A protein and the small-molecule ligand that binds it are described below.
Small molecule (SMILES): Oc1cccc2ccccc12

Sequence of chain 1.A:
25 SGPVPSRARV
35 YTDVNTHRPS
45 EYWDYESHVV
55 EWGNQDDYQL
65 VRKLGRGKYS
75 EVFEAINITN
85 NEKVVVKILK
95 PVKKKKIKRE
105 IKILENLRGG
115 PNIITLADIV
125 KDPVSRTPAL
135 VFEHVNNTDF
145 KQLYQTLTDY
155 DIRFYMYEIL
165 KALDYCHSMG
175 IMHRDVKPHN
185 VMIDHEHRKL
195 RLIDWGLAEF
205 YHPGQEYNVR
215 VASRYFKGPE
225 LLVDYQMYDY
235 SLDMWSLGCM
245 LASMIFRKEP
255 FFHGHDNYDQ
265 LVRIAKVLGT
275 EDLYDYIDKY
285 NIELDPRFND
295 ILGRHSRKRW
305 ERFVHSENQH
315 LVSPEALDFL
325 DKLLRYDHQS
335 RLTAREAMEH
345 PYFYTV

Binding-site contacts:
Ligand atom C1 contacts residue TYR159 of chain 1.A at 3.8 Å (hydrophobic).
Ligand atom C8 contacts residue ILE187 of chain 1.A at 3.4 Å (hydrophobic).
Ligand atom O1 contacts residue TYR159 of chain 1.A at 3.5 Å.
Ligand atom C5 contacts residue VAL185 of chain 1.A at 3.8 Å (hydrophobic).
Ligand atom C8A contacts residue ILE187 of chain 1.A at 3.7 Å (hydrophobic).
Ligand atom O1 contacts residue LEU151 of chain 1.A at 3.1 Å.
Ligand atom C3 contacts residue MET160 of chain 1.A at 4.0 Å (hydrophobic).
Ligand atom C2 contacts residue ILE156 of chain 1.A at 4.1 Å (hydrophobic).
Ligand atom C8A contacts residue MET248 of chain 1.A at 4.4 Å (hydrophobic).
Ligand atom C5 contacts residue PRO182 of chain 1.A at 4.3 Å (hydrophobic).
Ligand atom C2 contacts residue MET248 of chain 1.A at 4.3 Å (hydrophobic).
Ligand atom C4A contacts residue MET244 of chain 1.A at 4.0 Å (hydrophobic).
Ligand atom C2 contacts residue TYR159 of chain 1.A at 3.7 Å (hydrophobic).
Ligand atom C4 contacts residue ILE163 of chain 1.A at 3.5 Å (hydrophobic).
Ligand atom C7 contacts residue ILE187 of chain 1.A at 3.6 Å (hydrophobic).
Ligand atom C8 contacts residue LEU147 of chain 1.A at 3.7 Å (hydrophobic).
Ligand atom C7 contacts residue PHE144 of chain 1.A at 3.4 Å (hydrophobic).
Ligand atom C4A contacts residue ILE163 of chain 1.A at 4.4 Å (hydrophobic).
Ligand atom C5 contacts residue PHE144 of chain 1.A at 4.4 Å (hydrophobic).
Ligand atom C2 contacts residue MET160 of chain 1.A at 4.4 Å (hydrophobic).
Ligand atom C6 contacts residue VAL185 of chain 1.A at 4.1 Å (hydrophobic).
Ligand atom C4 contacts residue MET244 of chain 1.A at 3.7 Å (hydrophobic).
Ligand atom C8 contacts residue PHE144 of chain 1.A at 4.3 Å (hydrophobic).
Ligand atom C5 contacts residue ILE187 of chain 1.A at 4.3 Å (hydrophobic).
Ligand atom O1 contacts residue ILE187 of chain 1.A at 4.3 Å.
Ligand atom C1 contacts residue LEU151 of chain 1.A at 4.1 Å (hydrophobic).
Ligand atom C5 contacts residue MET244 of chain 1.A at 3.5 Å (hydrophobic).
Ligand atom C3 contacts residue ILE163 of chain 1.A at 4.0 Å (hydrophobic).
Ligand atom C1 contacts residue MET248 of chain 1.A at 4.1 Å (hydrophobic).
Ligand atom C7 contacts residue LEU147 of chain 1.A at 3.7 Å (hydrophobic).
Ligand atom C6 contacts residue PRO182 of chain 1.A at 4.1 Å (hydrophobic).
Ligand atom O1 contacts residue ASP155 of chain 1.A at 4.4 Å.
Ligand atom C3 contacts residue TYR159 of chain 1.A at 4.4 Å (hydrophobic).
Ligand atom C6 contacts residue ILE187 of chain 1.A at 4.1 Å (hydrophobic).
Ligand atom C6 contacts residue PHE144 of chain 1.A at 3.6 Å (hydrophobic).
Ligand atom O1 contacts residue MET248 of chain 1.A at 4.1 Å.
Ligand atom C3 contacts residue MET248 of chain 1.A at 4.3 Å (hydrophobic).
Ligand atom C1 contacts residue ILE187 of chain 1.A at 4.3 Å (hydrophobic).
Ligand atom C4A contacts residue ILE187 of chain 1.A at 4.2 Å (hydrophobic).
Ligand atom C8 contacts residue LEU151 of chain 1.A at 4.0 Å (hydrophobic).